Binding-site contacts:
Ligand atom O contacts residue VAL127 of chain 3.B at 2.2 Å.
Ligand atom CD contacts residue GLN203 of chain 3.B at 2.8 Å.
Ligand atom CB contacts residue TYR162 of chain 3.B at 2.6 Å (hydrophobic).
Ligand atom N contacts residue VAL125 of chain 3.B at 3.5 Å (h-bond).
Ligand atom O contacts residue TYR162 of chain 3.B at 3.4 Å.
Ligand atom O contacts residue LEU103 of chain 3.B at 3.6 Å.
Ligand atom CA contacts residue ILE130 of chain 3.B at 3.3 Å (hydrophobic).
Ligand atom CA contacts residue PHE126 of chain 3.B at 3.2 Å (hydrophobic).
Ligand atom CB contacts residue VAL125 of chain 3.B at 2.6 Å (hydrophobic).
Ligand atom O contacts residue ILE130 of chain 3.B at 3.5 Å.
Ligand atom CE contacts residue ARG165 of chain 3.B at 2.8 Å.
Ligand atom C contacts residue VAL127 of chain 3.B at 3.0 Å (hydrophobic).
Ligand atom O contacts residue VAL127 of chain 3.B at 1.8 Å (h-bond).
Ligand atom SD contacts residue ARG165 of chain 3.B at 2.3 Å (salt-bridge).
Ligand atom C contacts residue VAL127 of chain 3.B at 3.5 Å (hydrophobic).
Ligand atom N contacts residue GLN203 of chain 3.B at 2.9 Å (h-bond).
Ligand atom CD1 contacts residue GLN203 of chain 3.B at 3.4 Å.
Ligand atom N contacts residue GLY105 of chain 3.B at 3.1 Å (h-bond).
Ligand atom CA contacts residue TYR162 of chain 3.B at 3.5 Å (hydrophobic).
Ligand atom CD2 contacts residue PHE126 of chain 3.B at 3.3 Å (hydrophobic).
Ligand atom N contacts residue GLN203 of chain 3.B at 3.7 Å.
Ligand atom C contacts residue GLN203 of chain 3.B at 2.2 Å.
Ligand atom O contacts residue SER163 of chain 3.B at 3.6 Å (h-bond).
Ligand atom O contacts residue LEU161 of chain 3.B at 3.3 Å (h-bond).
Ligand atom CB contacts residue ILE104 of chain 3.B at 3.5 Å (hydrophobic).
Ligand atom CG contacts residue TYR162 of chain 3.B at 3.1 Å (hydrophobic).
Ligand atom CA contacts residue GLN203 of chain 3.B at 3.5 Å.
Ligand atom C contacts residue TYR162 of chain 3.B at 3.5 Å (hydrophobic).
Ligand atom N contacts residue LEU161 of chain 3.B at 3.3 Å (h-bond).
Ligand atom O contacts residue GLN203 of chain 3.B at 1.3 Å (h-bond).
Ligand atom CD2 contacts residue LEU161 of chain 3.B at 3.4 Å (hydrophobic).
Ligand atom CB contacts residue ILE130 of chain 3.B at 3.4 Å (hydrophobic).
Ligand atom CA contacts residue LEU161 of chain 3.B at 3.2 Å (hydrophobic).
Ligand atom CD1 contacts residue TYR162 of chain 3.B at 2.8 Å (hydrophobic).
Ligand atom CB contacts residue GLY105 of chain 3.B at 3.2 Å.
Ligand atom CG contacts residue PHE126 of chain 3.B at 3.7 Å (hydrophobic).
Ligand atom C contacts residue ILE130 of chain 3.B at 3.7 Å (hydrophobic).
Ligand atom CA contacts residue VAL125 of chain 3.B at 3.1 Å (hydrophobic).
Ligand atom O contacts residue PHE126 of chain 3.B at 2.8 Å.
Ligand atom CA contacts residue VAL127 of chain 3.B at 3.6 Å (hydrophobic).

The small molecule below binds the protein below.
Small molecule (SMILES): CSCC[C@H](NC(=O)[C@@H]1CCCN1C(=O)[C@H](CC(C)C)NC(=O)[C@H](CC(C)C)NC(=O)[C@H](CCCCN)NC(=O)[C@H](C)NC(=O)[C@H](CCCCN)NC(=O)[C@@H](N)CCCN=C(N)N)C(=O)N[C@@H](CCC(=O)O)C(=O)N[C@@H](CCC(=O)O)C(=O)N[C@@H](C)C(=O)N[C@@H](CC(C)C)C(=O)N[C@@H](CC(C)C)C(=O)N1CCC[C@H]1C=O

Sequence of chain 3.B:
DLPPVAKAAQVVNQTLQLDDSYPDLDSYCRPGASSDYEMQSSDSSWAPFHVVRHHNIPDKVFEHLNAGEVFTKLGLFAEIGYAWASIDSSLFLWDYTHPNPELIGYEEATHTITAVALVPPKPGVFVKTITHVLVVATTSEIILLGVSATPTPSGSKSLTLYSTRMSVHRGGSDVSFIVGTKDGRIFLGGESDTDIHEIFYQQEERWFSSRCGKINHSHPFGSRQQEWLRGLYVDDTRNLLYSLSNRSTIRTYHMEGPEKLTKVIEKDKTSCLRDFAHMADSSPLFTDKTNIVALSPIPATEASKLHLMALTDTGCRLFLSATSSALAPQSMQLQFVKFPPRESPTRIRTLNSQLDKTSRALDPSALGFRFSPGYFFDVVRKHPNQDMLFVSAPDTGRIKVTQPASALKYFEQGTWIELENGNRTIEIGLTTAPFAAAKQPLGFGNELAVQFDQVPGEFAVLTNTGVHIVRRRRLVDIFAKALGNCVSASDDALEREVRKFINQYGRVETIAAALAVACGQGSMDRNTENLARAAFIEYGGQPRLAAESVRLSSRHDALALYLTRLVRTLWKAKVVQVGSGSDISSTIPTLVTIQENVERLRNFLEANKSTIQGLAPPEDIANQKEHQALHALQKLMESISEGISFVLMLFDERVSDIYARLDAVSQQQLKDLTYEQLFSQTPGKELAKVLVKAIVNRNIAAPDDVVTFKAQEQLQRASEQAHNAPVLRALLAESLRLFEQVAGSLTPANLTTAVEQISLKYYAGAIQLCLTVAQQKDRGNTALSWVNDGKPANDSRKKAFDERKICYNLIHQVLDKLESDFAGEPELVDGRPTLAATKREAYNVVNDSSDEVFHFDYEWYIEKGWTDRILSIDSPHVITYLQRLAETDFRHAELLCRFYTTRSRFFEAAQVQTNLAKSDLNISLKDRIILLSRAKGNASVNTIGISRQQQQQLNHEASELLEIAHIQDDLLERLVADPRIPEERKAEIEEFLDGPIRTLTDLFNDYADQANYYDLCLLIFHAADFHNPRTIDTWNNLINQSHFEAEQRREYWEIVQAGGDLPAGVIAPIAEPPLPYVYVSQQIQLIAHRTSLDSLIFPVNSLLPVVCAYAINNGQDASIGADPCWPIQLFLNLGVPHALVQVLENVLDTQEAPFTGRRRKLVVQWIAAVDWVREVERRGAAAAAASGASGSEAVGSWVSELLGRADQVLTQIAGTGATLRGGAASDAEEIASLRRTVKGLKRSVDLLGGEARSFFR